A protein and the small-molecule ligand that binds it are described below.
Small molecule (SMILES): O=C(Nc1ccnc(Cl)c1)c1ccc2cc(-c3ccccc3)nn2c1

Sequence of chain 1.D:
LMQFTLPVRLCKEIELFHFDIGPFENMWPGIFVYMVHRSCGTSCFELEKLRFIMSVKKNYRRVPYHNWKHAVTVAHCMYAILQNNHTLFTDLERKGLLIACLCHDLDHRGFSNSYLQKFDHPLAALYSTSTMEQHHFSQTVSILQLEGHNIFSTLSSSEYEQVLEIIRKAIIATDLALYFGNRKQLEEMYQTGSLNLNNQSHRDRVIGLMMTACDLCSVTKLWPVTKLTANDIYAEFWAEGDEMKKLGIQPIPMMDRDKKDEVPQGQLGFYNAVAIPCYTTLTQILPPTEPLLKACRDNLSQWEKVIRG

Binding-site contacts:
Ligand atom C6 contacts residue GLY279 of chain 1.D at 3.7 Å.
Ligand atom CL25 contacts residue ILE246 of chain 1.D at 3.4 Å.
Ligand atom N9 contacts residue TYR247 of chain 1.D at 2.6 Å (h-bond).
Ligand atom N5 contacts residue MET267 of chain 1.D at 3.2 Å.
Ligand atom C8 contacts residue GLY279 of chain 1.D at 3.3 Å.
Ligand atom C2 contacts residue PHE283 of chain 1.D at 3.2 Å (hydrophobic).
Ligand atom C15 contacts residue GLU275 of chain 1.D at 3.4 Å.
Ligand atom C7 contacts residue MET267 of chain 1.D at 3.5 Å (hydrophobic).
Ligand atom CL25 contacts residue SER231 of chain 1.D at 3.0 Å.
Ligand atom C3 contacts residue PHE283 of chain 1.D at 3.8 Å (hydrophobic).
Ligand atom C19 contacts residue PHE283 of chain 1.D at 3.6 Å (hydrophobic).
Ligand atom C18 contacts residue GLY279 of chain 1.D at 3.4 Å.
Ligand atom O11 contacts residue GLN280 of chain 1.D at 3.3 Å (h-bond).
Ligand atom C3 contacts residue MET267 of chain 1.D at 3.4 Å (hydrophobic).
Ligand atom C4 contacts residue TYR247 of chain 1.D at 3.1 Å (hydrophobic).
Ligand atom C6 contacts residue MET267 of chain 1.D at 3.3 Å (hydrophobic).
Ligand atom C16 contacts residue PRO266 of chain 1.D at 3.8 Å (hydrophobic).
Ligand atom C2 contacts residue MET267 of chain 1.D at 3.5 Å (hydrophobic).
Ligand atom C15 contacts residue VAL276 of chain 1.D at 3.8 Å (hydrophobic).
Ligand atom C24 contacts residue PHE283 of chain 1.D at 3.7 Å (hydrophobic).
Ligand atom C7 contacts residue GLY279 of chain 1.D at 3.6 Å.
Ligand atom C8 contacts residue TYR247 of chain 1.D at 3.7 Å (hydrophobic).
Ligand atom C15 contacts residue PRO266 of chain 1.D at 3.8 Å (hydrophobic).
Ligand atom C16 contacts residue GLU275 of chain 1.D at 3.0 Å.
Ligand atom N22 contacts residue LEU229 of chain 1.D at 3.5 Å.
Ligand atom C21 contacts residue LEU229 of chain 1.D at 3.8 Å (hydrophobic).
Ligand atom C17 contacts residue PRO266 of chain 1.D at 3.7 Å (hydrophobic).
Ligand atom N12 contacts residue PHE283 of chain 1.D at 3.5 Å.
Ligand atom N12 contacts residue PHE250 of chain 1.D at 3.8 Å.
Ligand atom N5 contacts residue TYR247 of chain 1.D at 3.1 Å (h-bond).
Ligand atom C8 contacts residue MET267 of chain 1.D at 3.4 Å (hydrophobic).
Ligand atom C1 contacts residue MET267 of chain 1.D at 3.7 Å (hydrophobic).
Ligand atom N9 contacts residue MET267 of chain 1.D at 3.3 Å.
Ligand atom C17 contacts residue GLU275 of chain 1.D at 3.8 Å.
Ligand atom C13 contacts residue MET267 of chain 1.D at 3.5 Å (hydrophobic).
Ligand atom C14 contacts residue MET267 of chain 1.D at 3.4 Å (hydrophobic).
Ligand atom C4 contacts residue MET267 of chain 1.D at 3.6 Å (hydrophobic).
Ligand atom C4 contacts residue GLN280 of chain 1.D at 3.3 Å.
Ligand atom C13 contacts residue GLY279 of chain 1.D at 3.3 Å.
Ligand atom C10 contacts residue PHE250 of chain 1.D at 3.8 Å (hydrophobic).